Sequence of chain 27.A:
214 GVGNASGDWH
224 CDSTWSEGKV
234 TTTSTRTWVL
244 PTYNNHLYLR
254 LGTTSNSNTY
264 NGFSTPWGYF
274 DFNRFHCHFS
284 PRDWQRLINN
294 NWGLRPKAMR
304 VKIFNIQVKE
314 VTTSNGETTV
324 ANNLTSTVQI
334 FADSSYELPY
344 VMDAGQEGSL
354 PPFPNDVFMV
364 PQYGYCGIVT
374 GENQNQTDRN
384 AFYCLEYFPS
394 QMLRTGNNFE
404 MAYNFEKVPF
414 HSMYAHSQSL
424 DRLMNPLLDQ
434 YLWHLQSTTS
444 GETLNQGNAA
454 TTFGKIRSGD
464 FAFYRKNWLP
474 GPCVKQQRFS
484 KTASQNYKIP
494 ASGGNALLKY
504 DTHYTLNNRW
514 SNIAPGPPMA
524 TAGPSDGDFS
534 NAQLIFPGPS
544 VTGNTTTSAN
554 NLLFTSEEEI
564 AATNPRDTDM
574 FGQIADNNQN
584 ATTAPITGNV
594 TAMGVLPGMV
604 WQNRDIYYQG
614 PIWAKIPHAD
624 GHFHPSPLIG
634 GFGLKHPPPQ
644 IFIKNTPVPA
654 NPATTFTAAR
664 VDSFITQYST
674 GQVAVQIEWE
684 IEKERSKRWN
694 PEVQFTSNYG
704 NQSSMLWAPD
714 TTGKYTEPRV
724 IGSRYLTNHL

Binding-site contacts:
Ligand atom N6 contacts residue PRO628 of chain 17.A at 3.4 Å (h-bond).
Ligand atom C2' contacts residue HIS627 of chain 17.A at 3.2 Å.
Ligand atom N7 contacts residue SER629 of chain 17.A at 3.1 Å (h-bond).
Ligand atom C6 contacts residue PRO628 of chain 17.A at 2.8 Å (hydrophobic).
Ligand atom C4 contacts residue PRO412 of chain 17.A at 4.1 Å (hydrophobic).
Ligand atom C1' contacts residue HIS627 of chain 17.A at 4.3 Å.
Ligand atom N9 contacts residue PRO412 of chain 17.A at 4.2 Å.
Ligand atom N7 contacts residue ASN606 of chain 17.A at 4.2 Å.
Ligand atom C6 contacts residue SER629 of chain 17.A at 3.5 Å.
Ligand atom C6 contacts residue PRO412 of chain 17.A at 4.3 Å (hydrophobic).
Ligand atom N3 contacts residue PRO628 of chain 17.A at 3.5 Å (h-bond).
Ligand atom C8 contacts residue PRO628 of chain 17.A at 3.8 Å (hydrophobic).
Ligand atom C5 contacts residue PRO412 of chain 17.A at 4.2 Å (hydrophobic).
Ligand atom N6 contacts residue GLY634 of chain 17.A at 3.8 Å.
Ligand atom O3' contacts residue PRO628 of chain 17.A at 4.1 Å.
Ligand atom C2 contacts residue PRO628 of chain 17.A at 3.5 Å (hydrophobic).
Ligand atom O1P contacts residue HIS625 of chain 27.A at 2.8 Å (h-bond).
Ligand atom C1' contacts residue PRO628 of chain 17.A at 3.9 Å (hydrophobic).
Ligand atom P contacts residue HIS625 of chain 27.A at 3.9 Å.
Ligand atom C2' contacts residue PRO628 of chain 17.A at 3.6 Å (hydrophobic).
Ligand atom C5 contacts residue PRO628 of chain 17.A at 2.7 Å (hydrophobic).
Ligand atom N6 contacts residue SER629 of chain 17.A at 3.0 Å (h-bond).
Ligand atom C3' contacts residue HIS627 of chain 17.A at 4.3 Å.
Ligand atom N9 contacts residue PRO628 of chain 17.A at 3.7 Å.
Ligand atom N1 contacts residue GLY636 of chain 17.A at 2.9 Å (h-bond).
Ligand atom C4 contacts residue PRO628 of chain 17.A at 3.0 Å (hydrophobic).
Ligand atom N6 contacts residue GLY636 of chain 17.A at 3.2 Å (h-bond).
Ligand atom N7 contacts residue HIS627 of chain 17.A at 4.1 Å.
Ligand atom C8 contacts residue HIS627 of chain 17.A at 3.5 Å.
Ligand atom N6 contacts residue PHE635 of chain 17.A at 3.7 Å.
Ligand atom C2 contacts residue GLY636 of chain 17.A at 3.2 Å.
Ligand atom N7 contacts residue PRO412 of chain 17.A at 4.3 Å.
Ligand atom C6 contacts residue GLY636 of chain 17.A at 3.6 Å.
Ligand atom N1 contacts residue VAL411 of chain 17.A at 4.3 Å.
Ligand atom N1 contacts residue PRO628 of chain 17.A at 3.2 Å (h-bond).
Ligand atom N7 contacts residue PRO628 of chain 17.A at 3.3 Å (h-bond).
Ligand atom C8 contacts residue PRO412 of chain 17.A at 4.3 Å (hydrophobic).
Ligand atom C8 contacts residue SER629 of chain 17.A at 4.2 Å.
Ligand atom O2P contacts residue ASP623 of chain 27.A at 3.2 Å (salt-bridge).
Ligand atom C5 contacts residue SER629 of chain 17.A at 3.5 Å.

Sequence of chain 17.A:
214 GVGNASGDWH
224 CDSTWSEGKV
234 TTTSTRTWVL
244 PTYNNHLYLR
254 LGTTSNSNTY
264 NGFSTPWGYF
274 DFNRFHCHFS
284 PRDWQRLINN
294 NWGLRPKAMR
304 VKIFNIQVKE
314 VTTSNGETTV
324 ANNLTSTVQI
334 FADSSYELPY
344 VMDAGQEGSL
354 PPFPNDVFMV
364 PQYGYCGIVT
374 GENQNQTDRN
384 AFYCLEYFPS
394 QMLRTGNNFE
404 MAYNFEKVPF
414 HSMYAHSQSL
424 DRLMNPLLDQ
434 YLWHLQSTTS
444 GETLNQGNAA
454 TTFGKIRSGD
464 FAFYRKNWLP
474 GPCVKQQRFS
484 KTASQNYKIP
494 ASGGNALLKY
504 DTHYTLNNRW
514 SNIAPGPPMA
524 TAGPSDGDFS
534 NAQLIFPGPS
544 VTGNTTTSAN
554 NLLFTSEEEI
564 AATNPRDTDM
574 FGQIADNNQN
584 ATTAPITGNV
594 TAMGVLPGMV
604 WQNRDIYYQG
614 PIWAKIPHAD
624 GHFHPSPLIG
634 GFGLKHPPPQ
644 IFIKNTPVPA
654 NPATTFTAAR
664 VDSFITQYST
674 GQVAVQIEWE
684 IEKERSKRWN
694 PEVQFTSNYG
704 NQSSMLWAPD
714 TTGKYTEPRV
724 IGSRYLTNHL

The small molecule below binds the protein below.
Small molecule (SMILES): Nc1ncnc2c1ncn2[C@H]1C[C@H](O)[C@@H](COP(=O)(O)O)O1